This protein binds this small molecule.
Small molecule (SMILES): O=c1ccn([C@@H]2O[C@H](CO)[C@@H](OP(=O)(O)O)[C@H]2O)c(=O)[nH]1

Sequence of chain 1.A:
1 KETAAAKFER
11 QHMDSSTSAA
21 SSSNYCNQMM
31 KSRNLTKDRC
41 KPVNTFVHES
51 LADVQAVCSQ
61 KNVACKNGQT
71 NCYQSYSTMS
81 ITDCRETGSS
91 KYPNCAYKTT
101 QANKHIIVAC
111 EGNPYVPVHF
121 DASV

Binding-site contacts:
Ligand atom N1 contacts residue VAL43 of chain 1.A at 3.9 Å.
Ligand atom N3 contacts residue VAL43 of chain 1.A at 4.1 Å.
Ligand atom O2 contacts residue THR45 of chain 1.A at 2.9 Å (h-bond).
Ligand atom C2' contacts residue PHE120 of chain 1.A at 3.2 Å (hydrophobic).
Ligand atom C3' contacts residue HIS119 of chain 1.A at 4.0 Å.
Ligand atom C1' contacts residue LYS41 of chain 1.A at 4.2 Å.
Ligand atom P contacts residue HIS119 of chain 1.A at 4.2 Å.
Ligand atom O3' contacts residue LYS41 of chain 1.A at 3.2 Å (salt-bridge).
Ligand atom C2 contacts residue VAL43 of chain 1.A at 4.0 Å (hydrophobic).
Ligand atom O2 contacts residue VAL43 of chain 1.A at 3.9 Å.
Ligand atom O4 contacts residue THR45 of chain 1.A at 3.5 Å (h-bond).
Ligand atom C1' contacts residue PHE120 of chain 1.A at 4.2 Å (hydrophobic).
Ligand atom N3 contacts residue PHE120 of chain 1.A at 3.4 Å.
Ligand atom P contacts residue LYS41 of chain 1.A at 4.0 Å.
Ligand atom C2 contacts residue ASN44 of chain 1.A at 3.9 Å.
Ligand atom O2' contacts residue HIS12 of chain 1.A at 3.6 Å.
Ligand atom O2' contacts residue HIS119 of chain 1.A at 3.7 Å.
Ligand atom O4 contacts residue PHE120 of chain 1.A at 3.8 Å.
Ligand atom C4 contacts residue VAL43 of chain 1.A at 4.1 Å (hydrophobic).
Ligand atom O2P contacts residue LYS41 of chain 1.A at 3.3 Å (salt-bridge).
Ligand atom C2 contacts residue THR45 of chain 1.A at 3.6 Å.
Ligand atom O2P contacts residue GLN11 of chain 1.A at 3.2 Å (h-bond).
Ligand atom C4' contacts residue LYS41 of chain 1.A at 4.1 Å.
Ligand atom N3 contacts residue THR45 of chain 1.A at 2.8 Å (h-bond).
Ligand atom O2 contacts residue ASN44 of chain 1.A at 3.2 Å.
Ligand atom O2 contacts residue HIS12 of chain 1.A at 3.3 Å.
Ligand atom O2' contacts residue PHE120 of chain 1.A at 2.6 Å (h-bond).
Ligand atom C2' contacts residue HIS119 of chain 1.A at 3.8 Å.
Ligand atom O2 contacts residue PHE120 of chain 1.A at 3.9 Å.
Ligand atom C1' contacts residue VAL43 of chain 1.A at 3.6 Å (hydrophobic).
Ligand atom C5 contacts residue VAL43 of chain 1.A at 4.3 Å (hydrophobic).
Ligand atom C4 contacts residue PHE120 of chain 1.A at 3.9 Å (hydrophobic).
Ligand atom O4' contacts residue LYS41 of chain 1.A at 4.1 Å.
Ligand atom O4' contacts residue VAL43 of chain 1.A at 3.3 Å (h-bond).
Ligand atom N1 contacts residue PHE120 of chain 1.A at 4.1 Å.
Ligand atom C5 contacts residue ASP121 of chain 1.A at 3.9 Å.
Ligand atom C2 contacts residue PHE120 of chain 1.A at 3.7 Å (hydrophobic).
Ligand atom O1P contacts residue HIS119 of chain 1.A at 2.8 Å (h-bond).
Ligand atom O4 contacts residue ALA122 of chain 1.A at 4.1 Å.
Ligand atom C4 contacts residue THR45 of chain 1.A at 3.6 Å.